Binding-site contacts:
Ligand atom C contacts residue TYR100 of chain 1.A at 3.6 Å (hydrophobic).
Ligand atom CA contacts residue TYR160 of chain 1.A at 3.7 Å (hydrophobic).
Ligand atom SD contacts residue GLU64 of chain 1.A at 4.3 Å.
Ligand atom OXT contacts residue GLY1 of chain 1.G at 4.2 Å.
Ligand atom SD contacts residue PHE10 of chain 1.A at 4.1 Å.
Ligand atom C contacts residue TYR160 of chain 1.A at 3.7 Å (hydrophobic).
Ligand atom CG contacts residue LYS67 of chain 1.A at 3.8 Å.
Ligand atom O contacts residue TYR160 of chain 1.A at 3.6 Å.
Ligand atom O contacts residue GLY1 of chain 1.G at 3.2 Å.
Ligand atom SD contacts residue TYR100 of chain 1.A at 4.5 Å.
Ligand atom C contacts residue LYS67 of chain 1.A at 4.1 Å.
Ligand atom CG contacts residue TYR100 of chain 1.A at 4.0 Å (hydrophobic).
Ligand atom CB contacts residue GLU64 of chain 1.A at 3.6 Å.
Ligand atom CA contacts residue TYR100 of chain 1.A at 3.7 Å (hydrophobic).
Ligand atom CG contacts residue GLU64 of chain 1.A at 3.4 Å.
Ligand atom CA contacts residue GLY1 of chain 1.G at 2.4 Å.
Ligand atom SD contacts residue HIS71 of chain 1.A at 3.8 Å.
Ligand atom N contacts residue TYR8 of chain 1.A at 3.5 Å (h-bond).
Ligand atom SD contacts residue VAL68 of chain 1.A at 3.8 Å.
Ligand atom SD contacts residue LYS67 of chain 1.A at 4.1 Å.
Ligand atom CG contacts residue GLY1 of chain 1.G at 4.5 Å.
Ligand atom CB contacts residue GLY1 of chain 1.G at 3.7 Å.
Ligand atom CE contacts residue TYR8 of chain 1.A at 3.8 Å (hydrophobic).
Ligand atom CE contacts residue MET46 of chain 1.A at 3.7 Å (hydrophobic).
Ligand atom CA contacts residue GLU64 of chain 1.A at 3.8 Å.
Ligand atom CE contacts residue VAL68 of chain 1.A at 4.1 Å (hydrophobic).
Ligand atom CB contacts residue TYR8 of chain 1.A at 3.8 Å (hydrophobic).
Ligand atom N contacts residue GLU64 of chain 1.A at 2.8 Å (salt-bridge).
Ligand atom C contacts residue GLY1 of chain 1.G at 3.2 Å.
Ligand atom N contacts residue TYR160 of chain 1.A at 4.1 Å.
Ligand atom OXT contacts residue TYR100 of chain 1.A at 2.6 Å (h-bond).
Ligand atom CE contacts residue GLU64 of chain 1.A at 3.9 Å.
Ligand atom OXT contacts residue TYR160 of chain 1.A at 3.8 Å.
Ligand atom N contacts residue GLY1 of chain 1.G at 1.3 Å.
Ligand atom CB contacts residue TYR100 of chain 1.A at 3.4 Å (hydrophobic).
Ligand atom O contacts residue LYS67 of chain 1.A at 3.6 Å.
Ligand atom CA contacts residue TYR8 of chain 1.A at 3.6 Å (hydrophobic).

Sequence of chain 1.A:
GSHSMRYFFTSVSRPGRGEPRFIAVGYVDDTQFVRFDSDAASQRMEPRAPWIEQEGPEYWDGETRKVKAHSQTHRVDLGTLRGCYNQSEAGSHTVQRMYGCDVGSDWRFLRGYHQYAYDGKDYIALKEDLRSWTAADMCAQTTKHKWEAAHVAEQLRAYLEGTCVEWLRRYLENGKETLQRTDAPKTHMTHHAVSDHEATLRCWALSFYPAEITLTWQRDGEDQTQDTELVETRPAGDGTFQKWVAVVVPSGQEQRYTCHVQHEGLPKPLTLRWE

This small molecule binds to this protein.
Small molecule (SMILES): CSCC[C@H](N)C(=O)O